This small molecule binds to this protein.
Small molecule (SMILES): CC(=O)N[C@H]1[C@H](O[C@H]2[C@H](O)[C@@H](NC(C)=O)CO[C@@H]2CO)O[C@H](CO)[C@@H](O[C@H]2O[C@H](CO)[C@@H](O)[C@H](O)[C@@H]2O)[C@@H]1O

Binding-site contacts:
Ligand atom N2 contacts residue ASN1098 of chain 1.B at 3.0 Å (h-bond).
Ligand atom C7 contacts residue HIS1101 of chain 1.B at 3.6 Å.
Ligand atom C2 contacts residue ASN1098 of chain 1.B at 2.5 Å.
Ligand atom C1 contacts residue THR1100 of chain 1.B at 3.5 Å.
Ligand atom O7 contacts residue HIS1101 of chain 1.B at 3.2 Å (h-bond).
Ligand atom C3 contacts residue HIS1101 of chain 1.B at 3.7 Å.
Ligand atom C8 contacts residue HIS1101 of chain 1.B at 3.6 Å.
Ligand atom C1 contacts residue HIS1101 of chain 1.B at 3.8 Å.
Ligand atom C4 contacts residue ASN1098 of chain 1.B at 4.3 Å.
Ligand atom C3 contacts residue THR1100 of chain 1.B at 3.5 Å.
Ligand atom O3 contacts residue THR1100 of chain 1.B at 4.3 Å.
Ligand atom C1 contacts residue ASN1098 of chain 1.B at 1.5 Å.
Ligand atom C4 contacts residue HIS1101 of chain 1.B at 3.9 Å.
Ligand atom O5 contacts residue ASN1098 of chain 1.B at 2.4 Å (h-bond).
Ligand atom C1 contacts residue PHE1103 of chain 1.B at 4.2 Å (hydrophobic).
Ligand atom C7 contacts residue ASN1098 of chain 1.B at 3.5 Å.
Ligand atom C5 contacts residue PHE1103 of chain 1.B at 3.9 Å (hydrophobic).
Ligand atom O5 contacts residue HIS1101 of chain 1.B at 4.1 Å.
Ligand atom C5 contacts residue HIS1101 of chain 1.B at 3.5 Å.
Ligand atom C2 contacts residue HIS1101 of chain 1.B at 4.2 Å.
Ligand atom C5 contacts residue ASN1098 of chain 1.B at 3.7 Å.
Ligand atom N2 contacts residue THR1100 of chain 1.B at 2.9 Å (h-bond).
Ligand atom C8 contacts residue ASN1098 of chain 1.B at 3.5 Å.
Ligand atom O4 contacts residue HIS1101 of chain 1.B at 3.7 Å.
Ligand atom C6 contacts residue PHE1103 of chain 1.B at 3.7 Å (hydrophobic).
Ligand atom C7 contacts residue THR1100 of chain 1.B at 4.0 Å.
Ligand atom O7 contacts residue ASN1098 of chain 1.B at 3.6 Å (h-bond).
Ligand atom C3 contacts residue ASN1098 of chain 1.B at 3.9 Å.
Ligand atom O6 contacts residue PHE1103 of chain 1.B at 4.4 Å.
Ligand atom C8 contacts residue THR1100 of chain 1.B at 4.0 Å.
Ligand atom C2 contacts residue THR1100 of chain 1.B at 3.5 Å.
Ligand atom O5 contacts residue PHE1103 of chain 1.B at 3.5 Å.

Sequence of chain 1.B:
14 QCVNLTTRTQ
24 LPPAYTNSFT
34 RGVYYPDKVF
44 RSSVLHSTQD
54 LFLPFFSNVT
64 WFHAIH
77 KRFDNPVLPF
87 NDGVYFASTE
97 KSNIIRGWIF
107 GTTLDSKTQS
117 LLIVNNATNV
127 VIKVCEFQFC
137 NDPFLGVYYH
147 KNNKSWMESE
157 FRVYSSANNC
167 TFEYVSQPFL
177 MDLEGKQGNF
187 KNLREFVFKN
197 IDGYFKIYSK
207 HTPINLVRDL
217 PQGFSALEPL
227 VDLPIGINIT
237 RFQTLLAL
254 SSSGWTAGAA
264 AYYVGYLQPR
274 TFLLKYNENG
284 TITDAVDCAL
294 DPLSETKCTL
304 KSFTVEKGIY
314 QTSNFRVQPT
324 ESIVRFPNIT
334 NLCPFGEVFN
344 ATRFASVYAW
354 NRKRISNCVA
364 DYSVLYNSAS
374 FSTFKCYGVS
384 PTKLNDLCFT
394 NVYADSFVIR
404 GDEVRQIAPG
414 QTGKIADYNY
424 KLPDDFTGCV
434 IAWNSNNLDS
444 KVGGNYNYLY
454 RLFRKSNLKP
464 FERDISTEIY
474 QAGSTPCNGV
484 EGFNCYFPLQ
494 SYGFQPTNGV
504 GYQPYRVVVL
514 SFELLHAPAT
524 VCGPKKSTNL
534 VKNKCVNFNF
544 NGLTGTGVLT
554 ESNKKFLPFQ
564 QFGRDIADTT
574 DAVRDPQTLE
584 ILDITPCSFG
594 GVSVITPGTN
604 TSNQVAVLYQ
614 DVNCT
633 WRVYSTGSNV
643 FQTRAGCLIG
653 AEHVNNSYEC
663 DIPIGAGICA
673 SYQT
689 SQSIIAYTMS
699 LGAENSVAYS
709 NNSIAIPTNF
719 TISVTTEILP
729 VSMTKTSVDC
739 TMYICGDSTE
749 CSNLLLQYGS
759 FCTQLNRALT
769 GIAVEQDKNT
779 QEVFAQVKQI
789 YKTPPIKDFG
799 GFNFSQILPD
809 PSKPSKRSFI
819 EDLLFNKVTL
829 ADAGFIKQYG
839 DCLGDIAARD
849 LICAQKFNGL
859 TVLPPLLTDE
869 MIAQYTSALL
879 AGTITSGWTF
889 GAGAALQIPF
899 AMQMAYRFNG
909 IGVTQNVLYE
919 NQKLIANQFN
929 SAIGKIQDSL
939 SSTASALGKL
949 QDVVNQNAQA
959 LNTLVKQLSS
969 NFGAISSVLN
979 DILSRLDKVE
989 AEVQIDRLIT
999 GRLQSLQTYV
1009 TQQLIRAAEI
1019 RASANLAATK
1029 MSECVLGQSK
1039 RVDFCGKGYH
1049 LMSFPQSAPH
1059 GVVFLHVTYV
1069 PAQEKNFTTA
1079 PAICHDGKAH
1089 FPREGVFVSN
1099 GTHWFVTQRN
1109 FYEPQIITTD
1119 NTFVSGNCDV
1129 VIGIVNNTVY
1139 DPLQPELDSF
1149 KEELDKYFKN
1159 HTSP